This protein binds this small molecule.
Small molecule (SMILES): O=C(NCCCNc1nc(Nc2cccc(NC(=O)N3CCCC3)c2)ncc1I)c1cccs1

Binding-site contacts:
Ligand atom C17 contacts residue GLY93 of chain 2.A at 3.4 Å.
Ligand atom C27 contacts residue LEU16 of chain 2.A at 3.4 Å (hydrophobic).
Ligand atom N08 contacts residue PHE89 of chain 2.A at 3.5 Å.
Ligand atom C30 contacts residue ALA37 of chain 2.A at 3.5 Å (hydrophobic).
Ligand atom C29 contacts residue ASP158 of chain 2.A at 3.7 Å.
Ligand atom N10 contacts residue MET143 of chain 2.A at 3.4 Å.
Ligand atom N09 contacts residue ASN141 of chain 2.A at 3.8 Å.
Ligand atom C25 contacts residue MET143 of chain 2.A at 3.8 Å (hydrophobic).
Ligand atom I01 contacts residue THR157 of chain 2.A at 3.8 Å.
Ligand atom C34 contacts residue ALA22 of chain 2.A at 3.1 Å (hydrophobic).
Ligand atom N08 contacts residue CYS90 of chain 2.A at 2.9 Å (h-bond).
Ligand atom C30 contacts residue GLU88 of chain 2.A at 3.5 Å.
Ligand atom N06 contacts residue GLY93 of chain 2.A at 3.6 Å.
Ligand atom C19 contacts residue GLY140 of chain 2.A at 3.8 Å.
Ligand atom C32 contacts residue VAL24 of chain 2.A at 3.4 Å (hydrophobic).
Ligand atom N10 contacts residue LEU16 of chain 2.A at 3.6 Å.
Ligand atom C33 contacts residue GLN18 of chain 2.A at 3.5 Å.
Ligand atom N11 contacts residue CYS90 of chain 2.A at 3.2 Å (h-bond).
Ligand atom C33 contacts residue GLY17 of chain 2.A at 3.3 Å.
Ligand atom C22 contacts residue MET143 of chain 2.A at 3.8 Å (hydrophobic).
Ligand atom C18 contacts residue GLY93 of chain 2.A at 3.5 Å.
Ligand atom S02 contacts residue ASP158 of chain 2.A at 3.2 Å (salt-bridge).
Ligand atom C22 contacts residue CYS90 of chain 2.A at 3.2 Å (hydrophobic).
Ligand atom C34 contacts residue GLY19 of chain 2.A at 3.4 Å.
Ligand atom C33 contacts residue ALA22 of chain 2.A at 3.6 Å (hydrophobic).
Ligand atom C23 contacts residue GLY140 of chain 2.A at 3.6 Å.
Ligand atom C32 contacts residue GLY17 of chain 2.A at 3.6 Å.
Ligand atom C33 contacts residue VAL24 of chain 2.A at 3.8 Å (hydrophobic).
Ligand atom O04 contacts residue VAL24 of chain 2.A at 3.5 Å.
Ligand atom N11 contacts residue LEU16 of chain 2.A at 3.6 Å.
Ligand atom N06 contacts residue PRO91 of chain 2.A at 3.8 Å.
Ligand atom N11 contacts residue PHE89 of chain 2.A at 3.7 Å.
Ligand atom C31 contacts residue VAL24 of chain 2.A at 3.5 Å (hydrophobic).
Ligand atom O04 contacts residue ASP158 of chain 2.A at 3.7 Å.
Ligand atom C30 contacts residue LEU16 of chain 2.A at 3.8 Å (hydrophobic).
Ligand atom C27 contacts residue MET143 of chain 2.A at 3.5 Å (hydrophobic).
Ligand atom N08 contacts residue MET143 of chain 2.A at 3.7 Å.
Ligand atom C33 contacts residue GLY19 of chain 2.A at 3.2 Å.
Ligand atom N11 contacts residue GLU88 of chain 2.A at 3.7 Å.
Ligand atom C18 contacts residue CYS90 of chain 2.A at 3.0 Å (hydrophobic).

Sequence of chain 2.A:
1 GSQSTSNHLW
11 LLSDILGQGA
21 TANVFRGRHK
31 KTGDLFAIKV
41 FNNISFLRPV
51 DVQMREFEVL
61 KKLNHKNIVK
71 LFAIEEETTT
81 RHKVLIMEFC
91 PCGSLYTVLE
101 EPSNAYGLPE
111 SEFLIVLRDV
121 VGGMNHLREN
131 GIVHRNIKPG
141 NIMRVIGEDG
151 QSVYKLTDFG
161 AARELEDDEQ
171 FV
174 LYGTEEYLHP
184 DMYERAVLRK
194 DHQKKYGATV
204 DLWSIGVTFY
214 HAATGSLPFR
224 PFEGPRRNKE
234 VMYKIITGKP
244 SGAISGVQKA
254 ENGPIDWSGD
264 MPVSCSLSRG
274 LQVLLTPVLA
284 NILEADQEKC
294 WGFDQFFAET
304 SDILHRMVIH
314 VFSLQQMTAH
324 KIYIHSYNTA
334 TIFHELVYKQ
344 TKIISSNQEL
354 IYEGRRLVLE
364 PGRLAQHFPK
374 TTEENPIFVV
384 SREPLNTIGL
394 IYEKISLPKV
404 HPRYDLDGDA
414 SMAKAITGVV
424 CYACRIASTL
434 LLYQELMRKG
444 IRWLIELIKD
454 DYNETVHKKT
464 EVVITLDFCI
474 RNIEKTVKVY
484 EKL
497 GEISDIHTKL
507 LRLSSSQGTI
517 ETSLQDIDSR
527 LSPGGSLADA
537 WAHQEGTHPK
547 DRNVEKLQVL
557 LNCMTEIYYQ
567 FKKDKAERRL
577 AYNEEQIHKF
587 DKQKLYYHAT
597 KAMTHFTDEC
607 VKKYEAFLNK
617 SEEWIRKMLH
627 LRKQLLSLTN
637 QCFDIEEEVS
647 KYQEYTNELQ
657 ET